This small molecule binds to this protein.
Small molecule (SMILES): CCCNC(=O)c1cn2ncnc(Nc3cc(C(=O)NC4CC4)ccc3C)c2c1C

Binding-site contacts:
Ligand atom C30 contacts residue LYS59 of chain 1.B at 3.7 Å.
Ligand atom C21 contacts residue GLU77 of chain 1.B at 3.1 Å.
Ligand atom C10 contacts residue LEU114 of chain 1.B at 3.5 Å (hydrophobic).
Ligand atom N26 contacts residue GLU77 of chain 1.B at 3.8 Å.
Ligand atom C16 contacts residue THR112 of chain 1.B at 3.6 Å.
Ligand atom C27 contacts residue LEU81 of chain 1.B at 3.6 Å (hydrophobic).
Ligand atom N26 contacts residue LEU81 of chain 1.B at 3.4 Å.
Ligand atom C19 contacts residue THR112 of chain 1.B at 3.8 Å.
Ligand atom C7 contacts residue LEU173 of chain 1.B at 3.8 Å (hydrophobic).
Ligand atom C21 contacts residue LYS59 of chain 1.B at 3.6 Å.
Ligand atom C3 contacts residue GLY39 of chain 1.B at 3.8 Å.
Ligand atom O11 contacts residue LEU114 of chain 1.B at 3.6 Å.
Ligand atom N1 contacts residue LEU173 of chain 1.B at 3.6 Å.
Ligand atom N12 contacts residue LEU114 of chain 1.B at 3.5 Å.
Ligand atom N17 contacts residue LEU173 of chain 1.B at 3.5 Å.
Ligand atom C20 contacts residue LYS59 of chain 1.B at 3.6 Å.
Ligand atom C29 contacts residue PHE175 of chain 1.B at 3.7 Å (hydrophobic).
Ligand atom C3 contacts residue VAL44 of chain 1.B at 3.5 Å (hydrophobic).
Ligand atom C23 contacts residue ILE90 of chain 1.B at 3.5 Å (hydrophobic).
Ligand atom O11 contacts residue MET115 of chain 1.B at 3.3 Å (h-bond).
Ligand atom C18 contacts residue THR112 of chain 1.B at 3.7 Å.
Ligand atom C21 contacts residue LEU81 of chain 1.B at 3.6 Å (hydrophobic).
Ligand atom C30 contacts residue THR112 of chain 1.B at 3.5 Å.
Ligand atom N17 contacts residue THR112 of chain 1.B at 3.2 Å.
Ligand atom C27 contacts residue PHE175 of chain 1.B at 3.6 Å (hydrophobic).
Ligand atom N2 contacts residue VAL44 of chain 1.B at 3.8 Å.
Ligand atom C6 contacts residue LEU173 of chain 1.B at 3.5 Å (hydrophobic).
Ligand atom C13 contacts residue MET115 of chain 1.B at 3.0 Å (hydrophobic).
Ligand atom C5 contacts residue LEU173 of chain 1.B at 3.6 Å (hydrophobic).
Ligand atom C30 contacts residue ALA57 of chain 1.B at 3.6 Å (hydrophobic).
Ligand atom O25 contacts residue LEU173 of chain 1.B at 3.8 Å.
Ligand atom O25 contacts residue ILE90 of chain 1.B at 3.9 Å.
Ligand atom C19 contacts residue LYS59 of chain 1.B at 3.8 Å.
Ligand atom C29 contacts residue LEU80 of chain 1.B at 3.6 Å (hydrophobic).
Ligand atom C28 contacts residue PHE175 of chain 1.B at 3.0 Å (hydrophobic).
Ligand atom C13 contacts residue LEU114 of chain 1.B at 3.7 Å (hydrophobic).
Ligand atom C16 contacts residue HIS113 of chain 1.B at 3.2 Å.
Ligand atom O25 contacts residue ASP174 of chain 1.B at 2.7 Å (salt-bridge).
Ligand atom C15 contacts residue ASP118 of chain 1.B at 3.4 Å.
Ligand atom C29 contacts residue LEU81 of chain 1.B at 3.7 Å (hydrophobic).

Sequence of chain 1.B:
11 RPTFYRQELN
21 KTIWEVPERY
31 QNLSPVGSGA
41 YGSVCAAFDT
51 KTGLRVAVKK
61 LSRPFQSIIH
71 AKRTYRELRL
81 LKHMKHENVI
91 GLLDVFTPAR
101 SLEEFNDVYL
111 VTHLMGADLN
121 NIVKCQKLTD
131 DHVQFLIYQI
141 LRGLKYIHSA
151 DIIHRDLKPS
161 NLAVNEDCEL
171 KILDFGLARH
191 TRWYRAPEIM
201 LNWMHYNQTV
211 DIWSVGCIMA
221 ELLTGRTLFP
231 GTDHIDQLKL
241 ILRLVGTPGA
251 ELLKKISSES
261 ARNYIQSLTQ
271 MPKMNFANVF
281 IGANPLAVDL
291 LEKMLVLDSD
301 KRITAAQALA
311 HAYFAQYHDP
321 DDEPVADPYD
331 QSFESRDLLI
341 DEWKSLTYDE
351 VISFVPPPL